This small molecule binds to this protein.
Small molecule (SMILES): O=C(COP(=O)(O)O)[C@H](O)[C@H](O)COP(=O)(O)O

Sequence of chain 1.E:
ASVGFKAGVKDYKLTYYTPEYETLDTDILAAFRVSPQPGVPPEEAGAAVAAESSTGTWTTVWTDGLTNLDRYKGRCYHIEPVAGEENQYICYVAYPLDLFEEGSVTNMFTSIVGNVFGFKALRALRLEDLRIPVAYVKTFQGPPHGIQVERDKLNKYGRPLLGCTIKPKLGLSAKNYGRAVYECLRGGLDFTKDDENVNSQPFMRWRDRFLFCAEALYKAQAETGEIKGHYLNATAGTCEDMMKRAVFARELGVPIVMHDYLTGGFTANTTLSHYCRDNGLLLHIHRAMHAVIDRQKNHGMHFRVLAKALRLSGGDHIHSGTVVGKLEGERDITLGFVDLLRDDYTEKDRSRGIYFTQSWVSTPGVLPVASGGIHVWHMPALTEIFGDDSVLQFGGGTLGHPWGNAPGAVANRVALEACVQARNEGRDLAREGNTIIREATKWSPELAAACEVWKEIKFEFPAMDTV

Sequence of chain 1.G:
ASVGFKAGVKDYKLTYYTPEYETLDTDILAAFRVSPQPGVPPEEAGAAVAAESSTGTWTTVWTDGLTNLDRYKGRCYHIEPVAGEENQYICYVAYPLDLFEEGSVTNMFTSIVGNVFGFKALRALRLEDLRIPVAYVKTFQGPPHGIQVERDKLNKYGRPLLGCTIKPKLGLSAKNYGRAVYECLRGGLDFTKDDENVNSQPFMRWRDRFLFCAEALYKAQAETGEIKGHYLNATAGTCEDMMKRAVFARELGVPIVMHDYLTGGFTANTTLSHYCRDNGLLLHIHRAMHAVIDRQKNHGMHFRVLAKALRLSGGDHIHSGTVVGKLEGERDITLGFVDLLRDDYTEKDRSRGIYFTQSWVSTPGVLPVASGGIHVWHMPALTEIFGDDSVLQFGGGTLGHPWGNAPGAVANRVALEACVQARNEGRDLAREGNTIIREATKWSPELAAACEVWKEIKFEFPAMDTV

Binding-site contacts:
Ligand atom O1P contacts residue TRP66 of chain 1.E at 3.6 Å.
Ligand atom O1P contacts residue GLY404 of chain 1.G at 2.7 Å (h-bond).
Ligand atom O3P contacts residue TRP66 of chain 1.E at 3.3 Å.
Ligand atom O3P contacts residue GLY380 of chain 1.G at 3.4 Å.
Ligand atom O3 contacts residue GLU204 of chain 1.G at 2.8 Å (salt-bridge).
Ligand atom O3P contacts residue THR65 of chain 1.E at 3.3 Å (h-bond).
Ligand atom C4 contacts residue HIS327 of chain 1.G at 3.6 Å.
Ligand atom O3 contacts residue LYS201 of chain 1.G at 3.2 Å (salt-bridge).
Ligand atom O6P contacts residue HIS327 of chain 1.G at 3.1 Å.
Ligand atom O4 contacts residue GLU204 of chain 1.G at 3.0 Å (salt-bridge).
Ligand atom P2 contacts residue HIS327 of chain 1.G at 3.4 Å.
Ligand atom O3P contacts residue LYS334 of chain 1.G at 2.8 Å (salt-bridge).
Ligand atom O4P contacts residue LEU335 of chain 1.G at 3.7 Å.
Ligand atom O6P contacts residue HIS294 of chain 1.G at 3.2 Å (h-bond).
Ligand atom P1 contacts residue THR65 of chain 1.E at 3.3 Å.
Ligand atom O3P contacts residue GLY381 of chain 1.G at 3.0 Å (h-bond).
Ligand atom O1P contacts residue LYS175 of chain 1.G at 3.5 Å.
Ligand atom O1P contacts residue THR65 of chain 1.E at 2.5 Å (h-bond).
Ligand atom C3 contacts residue SER379 of chain 1.G at 3.5 Å.
Ligand atom O2P contacts residue GLY403 of chain 1.G at 2.9 Å (h-bond).
Ligand atom C5 contacts residue SER379 of chain 1.G at 3.7 Å.
Ligand atom C3 contacts residue GLU204 of chain 1.G at 3.7 Å.
Ligand atom O2 contacts residue LYS175 of chain 1.G at 3.2 Å (salt-bridge).
Ligand atom O5 contacts residue HIS294 of chain 1.G at 3.6 Å (h-bond).
Ligand atom O3 contacts residue THR173 of chain 1.G at 3.4 Å (h-bond).
Ligand atom O6P contacts residue ARG295 of chain 1.G at 3.3 Å.
Ligand atom C1 contacts residue SER379 of chain 1.G at 3.3 Å.
Ligand atom C5 contacts residue HIS294 of chain 1.G at 3.7 Å.
Ligand atom O2P contacts residue GLY404 of chain 1.G at 3.6 Å.
Ligand atom O4 contacts residue ASN123 of chain 1.E at 2.4 Å (h-bond).
Ligand atom O4P contacts residue ARG295 of chain 1.G at 3.2 Å (salt-bridge).
Ligand atom O5P contacts residue HIS327 of chain 1.G at 2.6 Å (h-bond).
Ligand atom P1 contacts residue GLY404 of chain 1.G at 3.7 Å.
Ligand atom O1 contacts residue LYS175 of chain 1.G at 3.2 Å (salt-bridge).
Ligand atom O4 contacts residue HIS294 of chain 1.G at 3.3 Å (h-bond).
Ligand atom C4 contacts residue HIS294 of chain 1.G at 3.1 Å.
Ligand atom C5 contacts residue HIS327 of chain 1.G at 3.5 Å.
Ligand atom C4 contacts residue GLU204 of chain 1.G at 3.4 Å.
Ligand atom O5P contacts residue SER379 of chain 1.G at 3.3 Å (h-bond).
Ligand atom O1P contacts residue GLY403 of chain 1.G at 3.6 Å.